The protein below binds the small molecule below.
Small molecule (SMILES): CCCCCCCCCCO[C@@H]1O[C@H](CO)[C@@H](O[C@H]2O[C@H](CO)[C@@H](O)[C@H](O)[C@H]2O)[C@H](O)[C@H]1O

Sequence of chain 1.A:
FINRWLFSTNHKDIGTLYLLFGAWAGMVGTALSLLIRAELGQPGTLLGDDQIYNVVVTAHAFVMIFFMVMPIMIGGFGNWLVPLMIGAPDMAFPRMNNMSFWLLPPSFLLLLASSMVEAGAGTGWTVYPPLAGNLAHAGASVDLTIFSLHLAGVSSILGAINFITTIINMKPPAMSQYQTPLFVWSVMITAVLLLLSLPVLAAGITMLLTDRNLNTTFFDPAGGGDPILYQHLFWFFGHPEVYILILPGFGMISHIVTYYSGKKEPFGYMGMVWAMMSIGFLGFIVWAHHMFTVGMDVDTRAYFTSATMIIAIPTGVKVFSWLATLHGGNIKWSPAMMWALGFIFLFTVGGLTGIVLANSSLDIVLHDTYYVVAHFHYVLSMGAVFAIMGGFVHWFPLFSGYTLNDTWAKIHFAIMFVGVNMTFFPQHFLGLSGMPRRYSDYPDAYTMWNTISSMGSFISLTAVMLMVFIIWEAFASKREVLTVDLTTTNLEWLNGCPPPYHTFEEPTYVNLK

Binding-site contacts:
Ligand atom C19 contacts residue PHE37 of chain 1.L at 3.8 Å (hydrophobic).
Ligand atom O5 contacts residue PHE55 of chain 1.J at 4.0 Å.
Ligand atom C28 contacts residue ILE38 of chain 1.L at 4.2 Å (hydrophobic).
Ligand atom C25 contacts residue ILE38 of chain 1.L at 3.9 Å (hydrophobic).
Ligand atom C18 contacts residue PHE37 of chain 1.L at 4.3 Å (hydrophobic).
Ligand atom C4 contacts residue HIS41 of chain 1.L at 3.4 Å.
Ligand atom C18 contacts residue MET117 of chain 1.A at 3.7 Å (hydrophobic).
Ligand atom C6 contacts residue ARG40 of chain 1.L at 3.8 Å.
Ligand atom C1 contacts residue ARG40 of chain 1.L at 3.7 Å.
Ligand atom O49 contacts residue ARG40 of chain 1.L at 3.6 Å.
Ligand atom C19 contacts residue MET117 of chain 1.A at 4.0 Å (hydrophobic).
Ligand atom O16 contacts residue ARG40 of chain 1.L at 4.5 Å.
Ligand atom C6 contacts residue HIS41 of chain 1.L at 4.0 Å.
Ligand atom O55 contacts residue ARG40 of chain 1.L at 3.9 Å.
Ligand atom C34 contacts residue ALA34 of chain 1.L at 4.2 Å (hydrophobic).
Ligand atom C40 contacts residue PHE37 of chain 1.L at 4.3 Å (hydrophobic).
Ligand atom O61 contacts residue PHE55 of chain 1.J at 4.1 Å.
Ligand atom C4 contacts residue LEU44 of chain 1.L at 4.4 Å (hydrophobic).
Ligand atom C40 contacts residue ALA33 of chain 1.L at 4.5 Å (hydrophobic).
Ligand atom O61 contacts residue LYS45 of chain 1.L at 3.7 Å.
Ligand atom C2 contacts residue ARG40 of chain 1.L at 3.2 Å.
Ligand atom C3 contacts residue LEU44 of chain 1.L at 4.2 Å (hydrophobic).
Ligand atom O61 contacts residue HIS41 of chain 1.L at 2.5 Å (h-bond).
Ligand atom C22 contacts residue MET117 of chain 1.A at 3.8 Å (hydrophobic).
Ligand atom C3 contacts residue PHE55 of chain 1.J at 4.5 Å (hydrophobic).
Ligand atom C57 contacts residue LEU44 of chain 1.L at 4.3 Å (hydrophobic).
Ligand atom C57 contacts residue HIS41 of chain 1.L at 3.1 Å.
Ligand atom C3 contacts residue ARG40 of chain 1.L at 4.3 Å.
Ligand atom C37 contacts residue ALA34 of chain 1.L at 4.0 Å (hydrophobic).
Ligand atom C4 contacts residue PHE55 of chain 1.J at 4.1 Å (hydrophobic).
Ligand atom C18 contacts residue HIS41 of chain 1.L at 3.8 Å.
Ligand atom O61 contacts residue LEU44 of chain 1.L at 3.6 Å.
Ligand atom C19 contacts residue HIS41 of chain 1.L at 4.3 Å.
Ligand atom C43 contacts residue PHE37 of chain 1.L at 4.1 Å (hydrophobic).
Ligand atom C25 contacts residue PHE37 of chain 1.L at 4.3 Å (hydrophobic).
Ligand atom O5 contacts residue HIS41 of chain 1.L at 2.8 Å (h-bond).
Ligand atom C37 contacts residue SER30 of chain 1.L at 4.2 Å.
Ligand atom C31 contacts residue ALA34 of chain 1.L at 3.7 Å (hydrophobic).
Ligand atom O16 contacts residue HIS41 of chain 1.L at 4.3 Å.
Ligand atom C57 contacts residue PHE55 of chain 1.J at 3.2 Å (hydrophobic).

Sequence of chain 1.J:
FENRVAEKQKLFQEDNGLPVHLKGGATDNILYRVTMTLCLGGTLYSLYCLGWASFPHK

Sequence of chain 1.L:
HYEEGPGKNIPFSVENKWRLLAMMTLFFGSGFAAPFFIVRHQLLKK